Binding-site contacts:
Ligand atom C5 contacts residue ASN584 of chain 1.A at 3.5 Å.
Ligand atom C1 contacts residue SER586 of chain 1.A at 4.3 Å.
Ligand atom O7 contacts residue ASN584 of chain 1.A at 4.0 Å.
Ligand atom N2 contacts residue ASN584 of chain 1.A at 3.2 Å (h-bond).
Ligand atom C3 contacts residue ASN584 of chain 1.A at 3.8 Å.
Ligand atom O5 contacts residue VAL587 of chain 1.A at 3.9 Å.
Ligand atom C7 contacts residue ASN584 of chain 1.A at 3.8 Å.
Ligand atom O5 contacts residue ASN584 of chain 1.A at 2.1 Å (h-bond).
Ligand atom C4 contacts residue ASN584 of chain 1.A at 4.0 Å.
Ligand atom C6 contacts residue VAL587 of chain 1.A at 4.2 Å (hydrophobic).
Ligand atom C2 contacts residue ASN584 of chain 1.A at 2.5 Å.
Ligand atom C1 contacts residue ASN584 of chain 1.A at 1.6 Å.
Ligand atom C6 contacts residue ASN584 of chain 1.A at 4.4 Å.

A small-molecule ligand and the protein it binds are described below.
Small molecule (SMILES): CC(=O)N[C@@H]1[C@@H](O)[C@H](O)[C@@H](CO)O[C@H]1O

Sequence of chain 1.A:
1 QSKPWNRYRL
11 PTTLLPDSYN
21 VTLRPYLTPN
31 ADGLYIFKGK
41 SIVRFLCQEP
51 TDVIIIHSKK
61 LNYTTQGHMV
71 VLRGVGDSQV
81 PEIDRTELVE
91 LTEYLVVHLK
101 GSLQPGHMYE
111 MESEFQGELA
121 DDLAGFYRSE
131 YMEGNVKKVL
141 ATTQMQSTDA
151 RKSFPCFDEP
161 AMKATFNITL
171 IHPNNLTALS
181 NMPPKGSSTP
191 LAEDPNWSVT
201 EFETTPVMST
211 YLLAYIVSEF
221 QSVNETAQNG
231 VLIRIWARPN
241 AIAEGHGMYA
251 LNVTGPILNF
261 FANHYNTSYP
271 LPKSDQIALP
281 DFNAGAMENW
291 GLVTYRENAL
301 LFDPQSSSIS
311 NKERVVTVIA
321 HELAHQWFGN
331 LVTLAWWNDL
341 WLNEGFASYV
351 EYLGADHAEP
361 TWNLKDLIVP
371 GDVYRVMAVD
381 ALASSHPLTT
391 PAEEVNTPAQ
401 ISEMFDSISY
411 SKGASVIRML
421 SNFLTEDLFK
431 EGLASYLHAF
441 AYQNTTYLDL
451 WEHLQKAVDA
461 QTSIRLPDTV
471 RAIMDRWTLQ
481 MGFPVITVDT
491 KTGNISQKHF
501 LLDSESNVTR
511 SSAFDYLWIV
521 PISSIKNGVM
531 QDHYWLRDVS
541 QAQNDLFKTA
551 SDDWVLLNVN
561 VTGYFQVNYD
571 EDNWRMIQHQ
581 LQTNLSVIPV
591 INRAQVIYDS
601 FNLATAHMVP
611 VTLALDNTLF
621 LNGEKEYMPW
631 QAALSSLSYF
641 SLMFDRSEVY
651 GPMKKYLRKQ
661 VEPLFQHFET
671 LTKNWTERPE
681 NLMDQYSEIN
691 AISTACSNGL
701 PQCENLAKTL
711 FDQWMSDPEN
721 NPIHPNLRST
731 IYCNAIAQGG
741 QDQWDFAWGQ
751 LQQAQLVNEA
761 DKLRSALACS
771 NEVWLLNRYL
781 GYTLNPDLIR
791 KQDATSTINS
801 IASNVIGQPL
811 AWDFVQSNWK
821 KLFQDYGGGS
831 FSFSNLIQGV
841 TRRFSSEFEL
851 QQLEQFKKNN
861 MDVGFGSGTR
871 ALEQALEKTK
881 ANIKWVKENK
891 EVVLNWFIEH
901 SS